The protein below binds the small molecule below.
Small molecule (SMILES): CC(=O)N[C@@H]1[C@@H](O)[C@H](O)[C@@H](CO)O[C@H]1O

Binding-site contacts:
Ligand atom C1 contacts residue TYR28 of chain 1.B at 4.2 Å (hydrophobic).
Ligand atom C2 contacts residue TYR28 of chain 1.B at 4.5 Å (hydrophobic).
Ligand atom C5 contacts residue ASN61 of chain 1.B at 3.7 Å.
Ligand atom O7 contacts residue ASN61 of chain 1.B at 4.4 Å.
Ligand atom C4 contacts residue ASN61 of chain 1.B at 4.2 Å.
Ligand atom C1 contacts residue ASN61 of chain 1.B at 1.4 Å.
Ligand atom O6 contacts residue ASN30 of chain 1.B at 4.3 Å.
Ligand atom C8 contacts residue TYR28 of chain 1.B at 3.5 Å (hydrophobic).
Ligand atom C2 contacts residue ASN61 of chain 1.B at 2.4 Å.
Ligand atom C7 contacts residue TYR28 of chain 1.B at 4.0 Å (hydrophobic).
Ligand atom N2 contacts residue TYR28 of chain 1.B at 3.6 Å.
Ligand atom O6 contacts residue PHE59 of chain 1.B at 4.3 Å.
Ligand atom O5 contacts residue ASN61 of chain 1.B at 2.4 Å (h-bond).
Ligand atom N2 contacts residue ASN61 of chain 1.B at 2.9 Å (h-bond).
Ligand atom C7 contacts residue ASN61 of chain 1.B at 3.9 Å.
Ligand atom C3 contacts residue ASN61 of chain 1.B at 3.8 Å.

Sequence of chain 1.B:
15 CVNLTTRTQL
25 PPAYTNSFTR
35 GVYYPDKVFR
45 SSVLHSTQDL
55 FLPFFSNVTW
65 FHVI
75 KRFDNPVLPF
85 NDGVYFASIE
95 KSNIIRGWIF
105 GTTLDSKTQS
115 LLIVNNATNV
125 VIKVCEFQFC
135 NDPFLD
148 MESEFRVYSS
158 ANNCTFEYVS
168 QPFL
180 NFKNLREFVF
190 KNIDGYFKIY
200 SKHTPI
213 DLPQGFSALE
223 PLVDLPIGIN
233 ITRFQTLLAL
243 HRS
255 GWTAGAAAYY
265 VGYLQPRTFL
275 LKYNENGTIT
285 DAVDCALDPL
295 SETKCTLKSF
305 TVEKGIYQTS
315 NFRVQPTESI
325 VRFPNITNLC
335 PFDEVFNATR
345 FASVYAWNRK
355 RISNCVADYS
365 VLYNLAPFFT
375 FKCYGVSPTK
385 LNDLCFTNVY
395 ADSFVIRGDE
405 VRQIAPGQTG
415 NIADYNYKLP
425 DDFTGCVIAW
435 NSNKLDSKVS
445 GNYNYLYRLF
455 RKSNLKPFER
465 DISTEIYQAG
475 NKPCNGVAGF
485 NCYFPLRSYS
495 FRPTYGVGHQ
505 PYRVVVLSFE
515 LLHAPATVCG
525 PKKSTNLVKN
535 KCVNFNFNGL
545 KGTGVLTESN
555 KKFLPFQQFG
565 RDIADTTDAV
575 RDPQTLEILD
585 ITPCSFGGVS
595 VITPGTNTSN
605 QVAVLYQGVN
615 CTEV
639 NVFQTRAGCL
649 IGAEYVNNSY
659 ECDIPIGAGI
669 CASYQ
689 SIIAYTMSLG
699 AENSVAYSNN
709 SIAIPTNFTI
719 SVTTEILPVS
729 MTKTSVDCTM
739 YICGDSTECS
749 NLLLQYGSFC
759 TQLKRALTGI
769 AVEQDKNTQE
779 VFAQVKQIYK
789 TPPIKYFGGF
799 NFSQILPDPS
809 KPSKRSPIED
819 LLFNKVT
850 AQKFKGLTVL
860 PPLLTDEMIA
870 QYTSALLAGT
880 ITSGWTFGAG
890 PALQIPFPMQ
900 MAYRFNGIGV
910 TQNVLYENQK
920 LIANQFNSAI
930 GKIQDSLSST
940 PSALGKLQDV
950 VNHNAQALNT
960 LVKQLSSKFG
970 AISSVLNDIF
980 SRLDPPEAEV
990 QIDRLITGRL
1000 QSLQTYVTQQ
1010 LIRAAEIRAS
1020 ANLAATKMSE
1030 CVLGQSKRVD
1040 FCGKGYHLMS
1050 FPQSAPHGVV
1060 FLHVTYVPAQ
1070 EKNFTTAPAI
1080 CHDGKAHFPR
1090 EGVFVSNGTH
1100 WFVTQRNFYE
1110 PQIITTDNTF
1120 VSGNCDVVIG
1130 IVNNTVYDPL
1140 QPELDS